Binding-site contacts:
Ligand atom CAJ contacts residue ALA111 of chain 1.A at 3.9 Å (hydrophobic).
Ligand atom CAQ contacts residue GLY110 of chain 1.A at 3.8 Å.
Ligand atom NAA contacts residue PHE169 of chain 1.A at 3.2 Å (h-bond).
Ligand atom OAB contacts residue GLY110 of chain 1.A at 3.0 Å (h-bond).
Ligand atom CAC contacts residue LEU171 of chain 1.A at 3.6 Å (hydrophobic).
Ligand atom CAV contacts residue LYS53 of chain 1.A at 3.9 Å.
Ligand atom CAI contacts residue ALA111 of chain 1.A at 3.7 Å (hydrophobic).
Ligand atom CAF contacts residue LEU104 of chain 1.A at 3.7 Å (hydrophobic).
Ligand atom CAK contacts residue ALA51 of chain 1.A at 3.9 Å (hydrophobic).
Ligand atom CAI contacts residue LEU171 of chain 1.A at 3.9 Å (hydrophobic).
Ligand atom NAA contacts residue ILE84 of chain 1.A at 3.8 Å.
Ligand atom CAE contacts residue GLY110 of chain 1.A at 3.4 Å.
Ligand atom CAN contacts residue ALA51 of chain 1.A at 3.7 Å (hydrophobic).
Ligand atom CAG contacts residue LYS53 of chain 1.A at 3.7 Å.
Ligand atom CAD contacts residue ASP112 of chain 1.A at 3.4 Å.
Ligand atom CAM contacts residue THR106 of chain 1.A at 3.6 Å.
Ligand atom CAR contacts residue ILE84 of chain 1.A at 3.5 Å (hydrophobic).
Ligand atom NAA contacts residue LYS53 of chain 1.A at 3.5 Å (salt-bridge).
Ligand atom CAG contacts residue THR106 of chain 1.A at 3.6 Å.
Ligand atom CAO contacts residue LEU171 of chain 1.A at 3.9 Å (hydrophobic).
Ligand atom CAT contacts residue ALA111 of chain 1.A at 4.0 Å (hydrophobic).
Ligand atom CAE contacts residue ALA111 of chain 1.A at 3.8 Å (hydrophobic).
Ligand atom CAT contacts residue GLY110 of chain 1.A at 3.8 Å.
Ligand atom CAC contacts residue ALA111 of chain 1.A at 3.7 Å (hydrophobic).
Ligand atom CAK contacts residue THR106 of chain 1.A at 3.7 Å.
Ligand atom CAL contacts residue LEU171 of chain 1.A at 3.9 Å (hydrophobic).
Ligand atom CAG contacts residue LEU104 of chain 1.A at 3.8 Å (hydrophobic).
Ligand atom CAR contacts residue LYS53 of chain 1.A at 3.6 Å.
Ligand atom CAJ contacts residue GLY110 of chain 1.A at 3.6 Å.
Ligand atom NAA contacts residue ASP168 of chain 1.A at 2.9 Å (salt-bridge).
Ligand atom CAD contacts residue LEU171 of chain 1.A at 3.5 Å (hydrophobic).
Ligand atom CAD contacts residue ALA111 of chain 1.A at 3.5 Å (hydrophobic).
Ligand atom OAB contacts residue MET109 of chain 1.A at 2.9 Å (h-bond).
Ligand atom CAH contacts residue ILE84 of chain 1.A at 3.4 Å (hydrophobic).
Ligand atom OAB contacts residue LEU108 of chain 1.A at 3.9 Å.
Ligand atom CAC contacts residue GLY110 of chain 1.A at 3.7 Å.
Ligand atom CAM contacts residue LYS53 of chain 1.A at 3.8 Å.
Ligand atom CAR contacts residue ASP168 of chain 1.A at 3.9 Å.
Ligand atom CAH contacts residue LYS53 of chain 1.A at 3.8 Å.
Ligand atom CAF contacts residue ILE84 of chain 1.A at 3.9 Å (hydrophobic).

This protein binds this small molecule.
Small molecule (SMILES): Nc1ccccc1Nc1ccc(C(=O)c2ccccc2)cc1

Sequence of chain 1.A:
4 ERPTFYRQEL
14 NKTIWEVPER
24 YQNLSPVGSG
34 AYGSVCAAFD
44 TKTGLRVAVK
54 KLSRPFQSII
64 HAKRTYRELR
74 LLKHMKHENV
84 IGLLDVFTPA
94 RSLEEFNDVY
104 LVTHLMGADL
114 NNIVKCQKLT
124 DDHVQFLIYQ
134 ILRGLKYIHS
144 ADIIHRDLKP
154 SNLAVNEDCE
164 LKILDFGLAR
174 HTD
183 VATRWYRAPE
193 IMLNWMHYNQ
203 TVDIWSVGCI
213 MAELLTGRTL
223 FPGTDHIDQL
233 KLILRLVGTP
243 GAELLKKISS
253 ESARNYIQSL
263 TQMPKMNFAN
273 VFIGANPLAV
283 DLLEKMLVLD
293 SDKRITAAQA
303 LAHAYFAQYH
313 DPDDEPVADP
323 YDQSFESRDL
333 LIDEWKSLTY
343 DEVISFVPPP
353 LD